Binding-site contacts:
Ligand atom C2 contacts residue ASN90 of chain 1.C at 2.5 Å.
Ligand atom C1 contacts residue ASN90 of chain 1.C at 1.5 Å.
Ligand atom O7 contacts residue SER9 of chain 1.D at 4.1 Å.
Ligand atom C1 contacts residue GLU89 of chain 1.C at 4.2 Å.
Ligand atom C3 contacts residue GLU89 of chain 1.C at 4.1 Å.
Ligand atom O5 contacts residue ASN90 of chain 1.C at 2.5 Å (h-bond).
Ligand atom C8 contacts residue ASN90 of chain 1.C at 4.5 Å.
Ligand atom C4 contacts residue ASN90 of chain 1.C at 4.4 Å.
Ligand atom C8 contacts residue GLY8 of chain 1.D at 4.0 Å.
Ligand atom C8 contacts residue GLU89 of chain 1.C at 3.6 Å.
Ligand atom C3 contacts residue ASN90 of chain 1.C at 3.9 Å.
Ligand atom C7 contacts residue GLU89 of chain 1.C at 3.7 Å.
Ligand atom C2 contacts residue GLU89 of chain 1.C at 3.9 Å.
Ligand atom C5 contacts residue ASN90 of chain 1.C at 3.8 Å.
Ligand atom N2 contacts residue ASN90 of chain 1.C at 2.9 Å (h-bond).
Ligand atom N2 contacts residue GLU89 of chain 1.C at 2.9 Å (salt-bridge).
Ligand atom C7 contacts residue SER9 of chain 1.D at 4.5 Å.
Ligand atom O7 contacts residue ASN90 of chain 1.C at 3.5 Å (h-bond).
Ligand atom C7 contacts residue GLY8 of chain 1.D at 4.1 Å.
Ligand atom C8 contacts residue SER9 of chain 1.D at 3.3 Å.
Ligand atom O7 contacts residue GLY8 of chain 1.D at 3.6 Å.
Ligand atom C7 contacts residue ASN90 of chain 1.C at 3.4 Å.
Ligand atom O7 contacts residue THR10 of chain 1.D at 4.4 Å.

Sequence of chain 1.D:
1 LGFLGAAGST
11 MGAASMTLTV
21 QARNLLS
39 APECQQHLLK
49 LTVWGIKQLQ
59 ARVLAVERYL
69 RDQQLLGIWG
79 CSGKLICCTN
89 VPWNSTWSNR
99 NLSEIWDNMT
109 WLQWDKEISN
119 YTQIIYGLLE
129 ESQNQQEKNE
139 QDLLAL

Sequence of chain 1.C:
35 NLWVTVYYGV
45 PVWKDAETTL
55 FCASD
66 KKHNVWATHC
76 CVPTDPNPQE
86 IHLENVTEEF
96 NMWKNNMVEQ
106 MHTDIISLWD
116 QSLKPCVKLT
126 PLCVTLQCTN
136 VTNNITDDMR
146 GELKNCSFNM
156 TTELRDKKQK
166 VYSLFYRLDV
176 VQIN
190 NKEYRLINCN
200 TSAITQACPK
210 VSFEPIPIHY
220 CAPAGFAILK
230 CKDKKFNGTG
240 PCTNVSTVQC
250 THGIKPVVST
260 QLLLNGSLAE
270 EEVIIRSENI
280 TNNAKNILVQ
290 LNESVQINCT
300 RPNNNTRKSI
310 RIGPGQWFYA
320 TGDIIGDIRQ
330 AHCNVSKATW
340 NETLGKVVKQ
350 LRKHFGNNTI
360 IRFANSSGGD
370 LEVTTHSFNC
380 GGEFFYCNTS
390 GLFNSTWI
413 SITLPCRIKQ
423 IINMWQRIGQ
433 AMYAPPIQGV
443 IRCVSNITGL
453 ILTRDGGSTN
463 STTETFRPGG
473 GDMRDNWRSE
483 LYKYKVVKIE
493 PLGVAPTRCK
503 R

The small molecule below binds the protein below.
Small molecule (SMILES): CC(=O)N[C@@H]1[C@@H](O)[C@H](O)[C@@H](CO)O[C@H]1O